Binding-site contacts:
Ligand atom CAG contacts residue ALA108 of chain 1.B at 3.8 Å (hydrophobic).
Ligand atom CAL contacts residue PRO1 of chain 1.B at 2.7 Å (hydrophobic).
Ligand atom CAE contacts residue ASN106 of chain 1.B at 3.6 Å.
Ligand atom CAA contacts residue PHE99 of chain 1.A at 3.9 Å (hydrophobic).
Ligand atom CAR contacts residue TYR37 of chain 1.B at 4.0 Å (hydrophobic).
Ligand atom OAO contacts residue GLU98 of chain 1.A at 4.1 Å.
Ligand atom CAF contacts residue GLU98 of chain 1.A at 4.0 Å.
Ligand atom OAQ contacts residue PRO1 of chain 1.B at 2.2 Å.
Ligand atom OAO contacts residue ASN106 of chain 1.B at 3.4 Å.
Ligand atom CAC contacts residue MET39 of chain 1.B at 3.5 Å (hydrophobic).
Ligand atom OAO contacts residue PHE99 of chain 1.A at 2.7 Å (h-bond).
Ligand atom CAC contacts residue PHE50 of chain 1.A at 3.5 Å (hydrophobic).
Ligand atom CAA contacts residue ASN106 of chain 1.B at 3.4 Å.
Ligand atom CAA contacts residue ASP101 of chain 1.A at 4.0 Å.
Ligand atom CAC contacts residue TYR57 of chain 1.A at 3.6 Å (hydrophobic).
Ligand atom OAO contacts residue ARG100 of chain 1.A at 3.1 Å.
Ligand atom CAE contacts residue PHE99 of chain 1.A at 2.9 Å (hydrophobic).
Ligand atom CAT contacts residue ASN106 of chain 1.B at 3.8 Å.
Ligand atom CAR contacts residue PHE50 of chain 1.A at 3.9 Å (hydrophobic).
Ligand atom CAV contacts residue TYR37 of chain 1.B at 4.1 Å (hydrophobic).
Ligand atom CAH contacts residue SER64 of chain 1.B at 3.9 Å.
Ligand atom CAG contacts residue ASN106 of chain 1.B at 4.1 Å.
Ligand atom CAE contacts residue PHE107 of chain 1.B at 3.3 Å (hydrophobic).
Ligand atom CAU contacts residue TYR37 of chain 1.B at 3.6 Å (hydrophobic).
Ligand atom CAL contacts residue TYR37 of chain 1.B at 3.8 Å (hydrophobic).
Ligand atom CAI contacts residue TYR37 of chain 1.B at 3.7 Å (hydrophobic).
Ligand atom CAA contacts residue CYS102 of chain 1.B at 4.0 Å (hydrophobic).
Ligand atom CAV contacts residue PRO1 of chain 1.B at 2.3 Å (hydrophobic).
Ligand atom CAA contacts residue ARG100 of chain 1.A at 3.4 Å.
Ligand atom CAG contacts residue PHE107 of chain 1.B at 3.5 Å (hydrophobic).
Ligand atom CAR contacts residue PRO1 of chain 1.B at 3.9 Å (hydrophobic).
Ligand atom CAT contacts residue GLU98 of chain 1.A at 3.7 Å.
Ligand atom CAW contacts residue PRO1 of chain 1.B at 3.4 Å (hydrophobic).
Ligand atom CAT contacts residue PHE99 of chain 1.A at 3.2 Å (hydrophobic).
Ligand atom CAG contacts residue GLU98 of chain 1.A at 3.9 Å.
Ligand atom OAP contacts residue TYR37 of chain 1.B at 3.1 Å.
Ligand atom CAU contacts residue PRO1 of chain 1.B at 3.7 Å (hydrophobic).
Ligand atom CAI contacts residue PHE50 of chain 1.A at 3.5 Å (hydrophobic).
Ligand atom CAE contacts residue GLU98 of chain 1.A at 3.5 Å.
Ligand atom CAJ contacts residue PRO1 of chain 1.B at 2.9 Å (hydrophobic).

Sequence of chain 1.A:
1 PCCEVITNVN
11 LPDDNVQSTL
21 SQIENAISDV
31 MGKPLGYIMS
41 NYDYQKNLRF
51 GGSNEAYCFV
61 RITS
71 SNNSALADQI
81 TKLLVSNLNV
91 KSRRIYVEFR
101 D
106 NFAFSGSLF

Sequence of chain 1.B:
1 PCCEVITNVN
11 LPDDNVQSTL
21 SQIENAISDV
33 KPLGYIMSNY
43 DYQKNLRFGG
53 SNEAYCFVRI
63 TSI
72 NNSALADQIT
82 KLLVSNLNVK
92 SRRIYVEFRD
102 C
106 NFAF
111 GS

This protein binds this small molecule.
Small molecule (SMILES): COc1ccc(-c2cc(Oc3cc(C)cc(OC)c3)cc(C)n2)cc1